Sequence of chain 1.A:
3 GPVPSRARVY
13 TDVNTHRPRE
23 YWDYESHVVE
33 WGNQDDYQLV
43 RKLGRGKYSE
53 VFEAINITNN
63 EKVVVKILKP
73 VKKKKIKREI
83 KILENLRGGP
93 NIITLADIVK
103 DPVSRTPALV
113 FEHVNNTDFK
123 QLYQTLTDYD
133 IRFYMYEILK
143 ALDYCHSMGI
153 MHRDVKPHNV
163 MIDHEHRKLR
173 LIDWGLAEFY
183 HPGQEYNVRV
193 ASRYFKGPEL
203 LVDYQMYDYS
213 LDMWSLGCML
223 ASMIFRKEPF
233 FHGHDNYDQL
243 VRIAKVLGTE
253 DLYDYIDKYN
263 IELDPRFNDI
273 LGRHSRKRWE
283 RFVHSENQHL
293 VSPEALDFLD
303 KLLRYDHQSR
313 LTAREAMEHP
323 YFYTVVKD

Binding-site contacts:
Ligand atom N13 contacts residue VAL53 of chain 1.A at 3.7 Å.
Ligand atom O05 contacts residue PHE113 of chain 1.A at 3.8 Å.
Ligand atom C12 contacts residue VAL53 of chain 1.A at 3.5 Å (hydrophobic).
Ligand atom N19 contacts residue LEU45 of chain 1.A at 3.9 Å.
Ligand atom N19 contacts residue ASN118 of chain 1.A at 3.9 Å.
Ligand atom C09 contacts residue ILE174 of chain 1.A at 3.6 Å (hydrophobic).
Ligand atom BR contacts residue HIS115 of chain 1.A at 3.6 Å.
Ligand atom N18 contacts residue LEU45 of chain 1.A at 3.9 Å.
Ligand atom C08 contacts residue ILE174 of chain 1.A at 3.9 Å (hydrophobic).
Ligand atom C01 contacts residue ASP175 of chain 1.A at 3.5 Å.
Ligand atom C20 contacts residue ASN118 of chain 1.A at 3.9 Å.
Ligand atom BR contacts residue ASN118 of chain 1.A at 3.7 Å.
Ligand atom BR contacts residue VAL116 of chain 1.A at 3.9 Å.
Ligand atom C17 contacts residue LEU45 of chain 1.A at 3.6 Å (hydrophobic).
Ligand atom C04 contacts residue ASP175 of chain 1.A at 3.5 Å.
Ligand atom C07 contacts residue PHE113 of chain 1.A at 3.8 Å (hydrophobic).
Ligand atom C04 contacts residue PHE113 of chain 1.A at 3.9 Å (hydrophobic).
Ligand atom C03 contacts residue ASP175 of chain 1.A at 3.9 Å.
Ligand atom N16 contacts residue LEU45 of chain 1.A at 3.8 Å.
Ligand atom S22 contacts residue VAL116 of chain 1.A at 3.2 Å (h-bond).
Ligand atom BR contacts residue ASN117 of chain 1.A at 3.4 Å.
Ligand atom C11 contacts residue VAL53 of chain 1.A at 3.8 Å (hydrophobic).
Ligand atom C20 contacts residue VAL116 of chain 1.A at 3.6 Å (hydrophobic).
Ligand atom C07 contacts residue ILE174 of chain 1.A at 3.9 Å (hydrophobic).
Ligand atom O15 contacts residue VAL66 of chain 1.A at 3.2 Å.
Ligand atom O05 contacts residue LYS68 of chain 1.A at 2.7 Å (salt-bridge).
Ligand atom C01 contacts residue VAL53 of chain 1.A at 3.9 Å (hydrophobic).
Ligand atom C14 contacts residue VAL66 of chain 1.A at 3.9 Å (hydrophobic).
Ligand atom O05 contacts residue ASP175 of chain 1.A at 3.0 Å (salt-bridge).
Ligand atom O02 contacts residue ASP175 of chain 1.A at 3.5 Å.
Ligand atom S22 contacts residue LEU45 of chain 1.A at 3.8 Å.
Ligand atom C03 contacts residue LYS68 of chain 1.A at 3.8 Å.
Ligand atom C06 contacts residue PHE113 of chain 1.A at 3.5 Å (hydrophobic).
Ligand atom C10 contacts residue VAL66 of chain 1.A at 3.7 Å (hydrophobic).
Ligand atom C06 contacts residue ILE174 of chain 1.A at 3.8 Å (hydrophobic).
Ligand atom O02 contacts residue LYS68 of chain 1.A at 3.0 Å (salt-bridge).
Ligand atom O05 contacts residue GLU81 of chain 1.A at 3.9 Å.
Ligand atom BR contacts residue ARG43 of chain 1.A at 3.9 Å.
Ligand atom C01 contacts residue LYS68 of chain 1.A at 3.9 Å.
Ligand atom C04 contacts residue LYS68 of chain 1.A at 3.6 Å.

A small-molecule ligand and the protein it binds are described below.
Small molecule (SMILES): COc1cc(/C=C(\C#N)C(=O)Nc2nnc(Br)s2)ccc1O